Binding-site contacts:
Ligand atom OAH contacts residue LEU2 of chain 2.B at 2.8 Å (h-bond).
Ligand atom C3 contacts residue ALA158 of chain 2.B at 4.0 Å (hydrophobic).
Ligand atom O5 contacts residue HIS155 of chain 2.B at 3.6 Å.
Ligand atom O6A contacts residue HIS94 of chain 2.B at 3.2 Å (h-bond).
Ligand atom O4 contacts residue HIS155 of chain 2.B at 3.5 Å (h-bond).
Ligand atom O6B contacts residue ARG157 of chain 2.B at 3.3 Å (salt-bridge).
Ligand atom O5B contacts residue LYS156 of chain 2.B at 3.3 Å.
Ligand atom SAG contacts residue ARG157 of chain 2.B at 3.6 Å (salt-bridge).
Ligand atom O6B contacts residue HIS155 of chain 2.B at 3.3 Å (h-bond).
Ligand atom C2 contacts residue ALA158 of chain 2.B at 3.7 Å (hydrophobic).
Ligand atom C5 contacts residue HIS155 of chain 2.B at 4.0 Å.
Ligand atom O4 contacts residue SER93 of chain 2.B at 3.0 Å (h-bond).
Ligand atom OAH contacts residue THR4 of chain 2.B at 3.7 Å.
Ligand atom OAH contacts residue ARG157 of chain 2.B at 3.1 Å (salt-bridge).
Ligand atom C6 contacts residue HIS155 of chain 2.B at 3.4 Å.
Ligand atom O5 contacts residue LYS156 of chain 2.B at 3.4 Å.
Ligand atom OAH contacts residue ASP3 of chain 2.B at 4.0 Å.
Ligand atom O3 contacts residue ARG157 of chain 2.B at 3.3 Å (salt-bridge).
Ligand atom OAF contacts residue ALA158 of chain 2.B at 3.3 Å.
Ligand atom OAF contacts residue ARG157 of chain 2.B at 2.8 Å (salt-bridge).
Ligand atom O6A contacts residue LEU62 of chain 2.B at 3.4 Å.
Ligand atom C3 contacts residue LYS156 of chain 2.B at 4.0 Å.
Ligand atom O5 contacts residue ARG157 of chain 2.B at 3.8 Å.
Ligand atom O6B contacts residue LEU62 of chain 2.B at 4.0 Å.
Ligand atom C6 contacts residue LEU62 of chain 2.B at 3.5 Å (hydrophobic).
Ligand atom O6A contacts residue SER93 of chain 2.B at 3.2 Å.
Ligand atom C6 contacts residue HIS94 of chain 2.B at 3.9 Å.
Ligand atom O6A contacts residue HIS155 of chain 2.B at 3.8 Å.
Ligand atom O4 contacts residue LYS156 of chain 2.B at 3.5 Å.
Ligand atom OAF contacts residue THR4 of chain 2.B at 2.9 Å (h-bond).
Ligand atom O6B contacts residue HIS94 of chain 2.B at 4.0 Å.
Ligand atom SAG contacts residue THR4 of chain 2.B at 3.9 Å.
Ligand atom C5 contacts residue LEU62 of chain 2.B at 3.8 Å (hydrophobic).
Ligand atom C3 contacts residue ARG157 of chain 2.B at 3.7 Å.
Ligand atom O6B contacts residue LYS156 of chain 2.B at 3.3 Å.
Ligand atom O3 contacts residue LYS156 of chain 2.B at 3.0 Å.
Ligand atom OBI contacts residue LYS156 of chain 2.B at 4.0 Å.
Ligand atom O3 contacts residue ALA158 of chain 2.B at 3.0 Å (h-bond).
Ligand atom C4 contacts residue LYS156 of chain 2.B at 4.0 Å.
Ligand atom C6 contacts residue SER93 of chain 2.B at 4.0 Å.

The small molecule below binds the protein below.
Small molecule (SMILES): O=C(O)[C@@H]1O[C@H](O[C@H]2[C@@H](OS(=O)(=O)O)O[C@@H](O)[C@H](NS(=O)(=O)O)[C@H]2O)[C@@H](OS(=O)(=O)O)[C@H](O)[C@@H]1O

Sequence of chain 2.B:
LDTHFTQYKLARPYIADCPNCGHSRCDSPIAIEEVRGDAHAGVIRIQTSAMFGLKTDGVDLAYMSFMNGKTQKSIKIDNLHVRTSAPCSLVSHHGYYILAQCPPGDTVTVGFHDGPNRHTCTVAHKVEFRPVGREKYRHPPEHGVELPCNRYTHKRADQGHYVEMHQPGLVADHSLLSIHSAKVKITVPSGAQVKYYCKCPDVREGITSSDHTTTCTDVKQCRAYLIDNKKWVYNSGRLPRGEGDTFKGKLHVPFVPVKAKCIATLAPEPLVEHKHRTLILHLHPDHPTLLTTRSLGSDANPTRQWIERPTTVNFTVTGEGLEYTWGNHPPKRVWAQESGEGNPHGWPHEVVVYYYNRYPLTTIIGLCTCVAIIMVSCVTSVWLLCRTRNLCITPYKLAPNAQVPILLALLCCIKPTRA